This protein binds this small molecule.
Small molecule (SMILES): c1ccc2c(-c3cnn4cc(-c5ccc(N6CCNCC6)cc5)cnc34)ccnc2c1

Binding-site contacts:
Ligand atom CAH contacts residue GLY91 of chain 1.S at 3.7 Å.
Ligand atom CAM contacts residue LEU145 of chain 1.S at 3.5 Å (hydrophobic).
Ligand atom CAM contacts residue HIS88 of chain 1.S at 3.4 Å.
Ligand atom CAC contacts residue LEU65 of chain 1.S at 3.8 Å (hydrophobic).
Ligand atom CAF contacts residue HIS88 of chain 1.S at 3.3 Å.
Ligand atom NAR contacts residue LYS37 of chain 1.S at 3.7 Å.
Ligand atom CAF contacts residue GLY91 of chain 1.S at 3.4 Å.
Ligand atom CAL contacts residue HIS86 of chain 1.S at 3.7 Å.
Ligand atom CAX contacts residue GLY91 of chain 1.S at 3.9 Å.
Ligand atom CBC contacts residue LEU145 of chain 1.S at 3.5 Å (hydrophobic).
Ligand atom CAX contacts residue GLU89 of chain 1.S at 3.8 Å.
Ligand atom CAI contacts residue ASP156 of chain 1.S at 3.8 Å.
Ligand atom NAS contacts residue VAL24 of chain 1.S at 3.6 Å.
Ligand atom CAG contacts residue GLY91 of chain 1.S at 3.8 Å.
Ligand atom CAD contacts residue THR85 of chain 1.S at 3.5 Å.
Ligand atom CAH contacts residue TYR87 of chain 1.S at 3.5 Å (hydrophobic).
Ligand atom CAG contacts residue VAL16 of chain 1.S at 3.7 Å (hydrophobic).
Ligand atom CAJ contacts residue LEU145 of chain 1.S at 3.7 Å (hydrophobic).
Ligand atom CAQ contacts residue GLU89 of chain 1.S at 3.2 Å.
Ligand atom CAZ contacts residue LEU145 of chain 1.S at 3.6 Å (hydrophobic).
Ligand atom NAT contacts residue HIS86 of chain 1.S at 3.9 Å.
Ligand atom CAF contacts residue TYR87 of chain 1.S at 3.5 Å (hydrophobic).
Ligand atom CAI contacts residue ALA155 of chain 1.S at 3.8 Å (hydrophobic).
Ligand atom NBE contacts residue LEU145 of chain 1.S at 3.1 Å.
Ligand atom CAF contacts residue GLU89 of chain 1.S at 3.7 Å.
Ligand atom CAV contacts residue VAL16 of chain 1.S at 3.7 Å (hydrophobic).
Ligand atom CAL contacts residue LEU145 of chain 1.S at 3.3 Å (hydrophobic).
Ligand atom NAT contacts residue HIS88 of chain 1.S at 3.6 Å.
Ligand atom CAV contacts residue GLY91 of chain 1.S at 3.4 Å.
Ligand atom CAE contacts residue GLY91 of chain 1.S at 3.6 Å.
Ligand atom CAB contacts residue ARG142 of chain 1.S at 3.5 Å.
Ligand atom CAA contacts residue ALA155 of chain 1.S at 3.8 Å (hydrophobic).
Ligand atom CAD contacts residue LEU65 of chain 1.S at 3.5 Å (hydrophobic).
Ligand atom CAG contacts residue ASP95 of chain 1.S at 3.8 Å.
Ligand atom CAY contacts residue LEU65 of chain 1.S at 3.7 Å (hydrophobic).
Ligand atom CAA contacts residue ASN143 of chain 1.S at 3.3 Å.
Ligand atom CAH contacts residue GLU89 of chain 1.S at 3.0 Å.
Ligand atom CAE contacts residue VAL16 of chain 1.S at 3.9 Å (hydrophobic).
Ligand atom CAL contacts residue ALA35 of chain 1.S at 3.7 Å (hydrophobic).
Ligand atom NAT contacts residue LEU145 of chain 1.S at 3.3 Å.

Sequence of chain 1.S:
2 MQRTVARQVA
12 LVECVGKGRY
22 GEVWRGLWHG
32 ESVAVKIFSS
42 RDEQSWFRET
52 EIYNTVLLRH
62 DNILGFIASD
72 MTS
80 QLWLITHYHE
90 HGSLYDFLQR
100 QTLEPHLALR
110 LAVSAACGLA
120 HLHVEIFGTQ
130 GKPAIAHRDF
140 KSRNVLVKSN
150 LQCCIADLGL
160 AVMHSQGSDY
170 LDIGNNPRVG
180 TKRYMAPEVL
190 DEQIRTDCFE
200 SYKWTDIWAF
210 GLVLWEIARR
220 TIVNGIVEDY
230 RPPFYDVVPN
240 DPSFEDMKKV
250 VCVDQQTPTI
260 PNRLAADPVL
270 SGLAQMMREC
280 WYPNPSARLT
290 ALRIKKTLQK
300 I